Sequence of chain 1.E:
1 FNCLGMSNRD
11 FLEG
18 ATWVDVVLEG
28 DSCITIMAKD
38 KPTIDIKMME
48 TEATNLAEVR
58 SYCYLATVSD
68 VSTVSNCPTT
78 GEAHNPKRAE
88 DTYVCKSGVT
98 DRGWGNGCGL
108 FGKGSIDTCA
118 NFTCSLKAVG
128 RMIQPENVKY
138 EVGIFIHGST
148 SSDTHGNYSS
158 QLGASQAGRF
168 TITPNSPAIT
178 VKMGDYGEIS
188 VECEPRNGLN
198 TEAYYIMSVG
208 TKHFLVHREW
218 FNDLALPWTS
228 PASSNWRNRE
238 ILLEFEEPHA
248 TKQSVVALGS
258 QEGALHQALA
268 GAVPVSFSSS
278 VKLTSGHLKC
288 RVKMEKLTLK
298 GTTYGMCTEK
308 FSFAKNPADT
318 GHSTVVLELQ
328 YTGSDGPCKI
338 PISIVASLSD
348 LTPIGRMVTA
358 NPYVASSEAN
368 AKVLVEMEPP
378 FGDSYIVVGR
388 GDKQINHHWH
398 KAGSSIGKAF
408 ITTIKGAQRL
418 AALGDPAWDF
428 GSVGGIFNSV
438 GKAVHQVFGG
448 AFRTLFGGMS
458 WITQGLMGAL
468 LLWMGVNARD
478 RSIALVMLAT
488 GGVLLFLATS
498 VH

Binding-site contacts:
Ligand atom C7 contacts residue TYR90 of chain 1.E at 4.1 Å (hydrophobic).
Ligand atom O5 contacts residue SER66 of chain 1.E at 4.4 Å.
Ligand atom N2 contacts residue ASN118 of chain 1.E at 2.9 Å (h-bond).
Ligand atom O5 contacts residue THR120 of chain 1.E at 3.4 Å (h-bond).
Ligand atom O5 contacts residue THR89 of chain 1.E at 4.3 Å.
Ligand atom C3 contacts residue ASN118 of chain 1.E at 3.8 Å.
Ligand atom C4 contacts residue ASN118 of chain 1.E at 4.2 Å.
Ligand atom C1 contacts residue SER66 of chain 1.E at 4.5 Å.
Ligand atom C5 contacts residue THR89 of chain 1.E at 4.2 Å.
Ligand atom C2 contacts residue ASN118 of chain 1.E at 2.5 Å.
Ligand atom O5 contacts residue ASN118 of chain 1.E at 2.3 Å (h-bond).
Ligand atom O6 contacts residue THR120 of chain 1.E at 2.5 Å (h-bond).
Ligand atom O7 contacts residue ASN118 of chain 1.E at 3.0 Å (h-bond).
Ligand atom C5 contacts residue ASN118 of chain 1.E at 3.6 Å.
Ligand atom O7 contacts residue ASP67 of chain 1.E at 3.5 Å (salt-bridge).
Ligand atom C6 contacts residue PHE119 of chain 1.E at 3.8 Å (hydrophobic).
Ligand atom C7 contacts residue ASP67 of chain 1.E at 3.9 Å.
Ligand atom C5 contacts residue PHE119 of chain 1.E at 4.4 Å (hydrophobic).
Ligand atom C6 contacts residue THR89 of chain 1.E at 4.2 Å.
Ligand atom O6 contacts residue PHE119 of chain 1.E at 4.0 Å.
Ligand atom C1 contacts residue ASN118 of chain 1.E at 1.4 Å.
Ligand atom C8 contacts residue ASN118 of chain 1.E at 4.4 Å.
Ligand atom N2 contacts residue TYR90 of chain 1.E at 4.4 Å.
Ligand atom C5 contacts residue THR120 of chain 1.E at 4.0 Å.
Ligand atom C8 contacts residue ASP67 of chain 1.E at 4.0 Å.
Ligand atom C1 contacts residue THR89 of chain 1.E at 4.4 Å.
Ligand atom C7 contacts residue ASN118 of chain 1.E at 3.1 Å.
Ligand atom O5 contacts residue PHE119 of chain 1.E at 3.8 Å.
Ligand atom O7 contacts residue SER66 of chain 1.E at 3.5 Å.
Ligand atom C6 contacts residue THR120 of chain 1.E at 3.4 Å.
Ligand atom C8 contacts residue TYR90 of chain 1.E at 3.8 Å (hydrophobic).

This small molecule binds to this protein.
Small molecule (SMILES): CC(=O)N[C@@H]1[C@@H](O)[C@H](O)[C@@H](CO)O[C@H]1O